A protein and the small-molecule ligand that binds it are described below.
Small molecule (SMILES): OC[C@H]1O[C@@H](O[C@H]2[C@H](O)[C@H](O)[C@H](O)O[C@@H]2CO)[C@@H](O)[C@@H](O)[C@@H]1O

Sequence of chain 1.A:
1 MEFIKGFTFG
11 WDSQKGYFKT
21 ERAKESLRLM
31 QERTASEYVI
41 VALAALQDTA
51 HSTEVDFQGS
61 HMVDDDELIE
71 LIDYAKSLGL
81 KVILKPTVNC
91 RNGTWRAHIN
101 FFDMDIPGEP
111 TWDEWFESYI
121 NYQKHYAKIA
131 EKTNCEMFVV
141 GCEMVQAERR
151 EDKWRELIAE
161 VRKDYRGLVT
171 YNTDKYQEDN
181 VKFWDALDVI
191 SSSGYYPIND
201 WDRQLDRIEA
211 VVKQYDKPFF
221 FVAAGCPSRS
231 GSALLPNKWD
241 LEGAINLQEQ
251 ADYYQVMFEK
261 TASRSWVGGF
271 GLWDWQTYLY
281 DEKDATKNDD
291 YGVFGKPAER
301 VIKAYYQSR

Binding-site contacts:
Ligand atom O2 contacts residue ASP65 of chain 1.A at 3.1 Å (salt-bridge).
Ligand atom C6 contacts residue ASP64 of chain 1.A at 4.0 Å.
Ligand atom C1 contacts residue GLN58 of chain 1.A at 3.8 Å.
Ligand atom O6 contacts residue ASP65 of chain 1.A at 3.5 Å (salt-bridge).
Ligand atom C2 contacts residue ASP65 of chain 1.A at 3.5 Å.
Ligand atom O2 contacts residue HIS125 of chain 1.A at 3.4 Å (h-bond).
Ligand atom O6 contacts residue ASP64 of chain 1.A at 3.7 Å.
Ligand atom C3 contacts residue ASP65 of chain 1.A at 3.8 Å.
Ligand atom O5 contacts residue PHE57 of chain 1.A at 4.0 Å.
Ligand atom O5 contacts residue GLN58 of chain 1.A at 3.4 Å.
Ligand atom O1 contacts residue GLN58 of chain 1.A at 3.5 Å.
Ligand atom O5 contacts residue ASP64 of chain 1.A at 3.8 Å.
Ligand atom C2 contacts residue HIS125 of chain 1.A at 4.5 Å.
Ligand atom C5 contacts residue GLN58 of chain 1.A at 3.8 Å.
Ligand atom O2 contacts residue LYS15 of chain 1.A at 4.1 Å.
Ligand atom C3 contacts residue ASP64 of chain 1.A at 3.6 Å.
Ligand atom O1 contacts residue MET62 of chain 1.A at 4.3 Å.
Ligand atom O3 contacts residue ASP64 of chain 1.A at 3.5 Å.
Ligand atom C2 contacts residue ASP64 of chain 1.A at 4.2 Å.
Ligand atom O1 contacts residue PHE57 of chain 1.A at 2.3 Å (h-bond).
Ligand atom O1 contacts residue TYR126 of chain 1.A at 3.7 Å.
Ligand atom C6 contacts residue GLN58 of chain 1.A at 3.4 Å.
Ligand atom C6 contacts residue ASP66 of chain 1.A at 3.5 Å.
Ligand atom O3 contacts residue ASP65 of chain 1.A at 3.0 Å (salt-bridge).
Ligand atom O6 contacts residue ASP66 of chain 1.A at 3.0 Å (salt-bridge).
Ligand atom O6 contacts residue GLN58 of chain 1.A at 2.8 Å (h-bond).
Ligand atom C1 contacts residue PHE57 of chain 1.A at 3.4 Å (hydrophobic).